Binding-site contacts:
Ligand atom C4 contacts residue ASN1048 of chain 1.B at 4.3 Å.
Ligand atom C7 contacts residue GLU1046 of chain 1.B at 4.4 Å.
Ligand atom O7 contacts residue ASN1048 of chain 1.B at 3.8 Å.
Ligand atom N2 contacts residue ASN1048 of chain 1.B at 3.0 Å (h-bond).
Ligand atom C8 contacts residue LYS1047 of chain 1.B at 3.9 Å.
Ligand atom C7 contacts residue ASN1048 of chain 1.B at 3.6 Å.
Ligand atom C6 contacts residue ALA680 of chain 1.B at 4.1 Å (hydrophobic).
Ligand atom C3 contacts residue ASN1048 of chain 1.B at 3.9 Å.
Ligand atom O5 contacts residue ASN1048 of chain 1.B at 2.4 Å (h-bond).
Ligand atom C5 contacts residue ASN1048 of chain 1.B at 3.8 Å.
Ligand atom C1 contacts residue ASN1048 of chain 1.B at 1.5 Å.
Ligand atom C5 contacts residue ALA680 of chain 1.B at 3.7 Å (hydrophobic).
Ligand atom O6 contacts residue ALA680 of chain 1.B at 4.0 Å.
Ligand atom C8 contacts residue ASN1048 of chain 1.B at 4.0 Å.
Ligand atom C2 contacts residue ASN1048 of chain 1.B at 2.5 Å.
Ligand atom O5 contacts residue ALA680 of chain 1.B at 4.2 Å.
Ligand atom C1 contacts residue GLN869 of chain 1.C at 4.3 Å.
Ligand atom C8 contacts residue GLU1046 of chain 1.B at 3.0 Å.

Sequence of chain 1.C:
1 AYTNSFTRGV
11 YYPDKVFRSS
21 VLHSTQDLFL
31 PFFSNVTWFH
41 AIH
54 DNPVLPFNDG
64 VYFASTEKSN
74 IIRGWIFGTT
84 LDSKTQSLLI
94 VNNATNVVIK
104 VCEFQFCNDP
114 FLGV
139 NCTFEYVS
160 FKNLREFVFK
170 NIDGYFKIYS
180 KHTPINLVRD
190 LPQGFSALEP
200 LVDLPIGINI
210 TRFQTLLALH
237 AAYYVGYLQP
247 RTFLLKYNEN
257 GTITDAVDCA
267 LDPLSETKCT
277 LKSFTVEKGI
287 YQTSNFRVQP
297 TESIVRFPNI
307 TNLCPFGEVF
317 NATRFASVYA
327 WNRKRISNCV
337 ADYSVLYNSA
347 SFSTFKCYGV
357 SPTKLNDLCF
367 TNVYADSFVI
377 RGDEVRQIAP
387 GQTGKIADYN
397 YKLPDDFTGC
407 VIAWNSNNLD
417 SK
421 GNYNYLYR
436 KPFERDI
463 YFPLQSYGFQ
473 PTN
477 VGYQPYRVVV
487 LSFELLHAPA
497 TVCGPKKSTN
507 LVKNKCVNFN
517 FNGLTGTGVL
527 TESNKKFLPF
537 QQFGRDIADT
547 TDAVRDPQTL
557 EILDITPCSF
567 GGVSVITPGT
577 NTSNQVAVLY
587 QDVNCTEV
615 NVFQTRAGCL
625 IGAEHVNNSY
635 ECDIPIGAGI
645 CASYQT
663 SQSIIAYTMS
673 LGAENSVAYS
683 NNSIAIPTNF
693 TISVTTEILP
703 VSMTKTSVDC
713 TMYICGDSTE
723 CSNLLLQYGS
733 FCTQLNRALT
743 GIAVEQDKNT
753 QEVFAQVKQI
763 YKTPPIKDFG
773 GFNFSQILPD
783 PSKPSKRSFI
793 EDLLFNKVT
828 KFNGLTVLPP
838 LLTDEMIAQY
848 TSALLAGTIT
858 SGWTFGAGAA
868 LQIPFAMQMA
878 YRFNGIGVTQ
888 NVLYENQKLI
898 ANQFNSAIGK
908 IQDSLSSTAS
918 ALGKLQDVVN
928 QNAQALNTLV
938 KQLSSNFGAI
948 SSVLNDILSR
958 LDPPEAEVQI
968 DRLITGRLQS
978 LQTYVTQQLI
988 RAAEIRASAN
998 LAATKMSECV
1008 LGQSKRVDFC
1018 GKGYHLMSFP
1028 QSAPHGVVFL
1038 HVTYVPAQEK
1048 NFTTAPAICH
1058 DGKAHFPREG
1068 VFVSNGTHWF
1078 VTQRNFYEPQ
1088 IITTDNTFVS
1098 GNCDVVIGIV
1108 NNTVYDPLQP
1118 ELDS

The small molecule below binds the protein below.
Small molecule (SMILES): CC(=O)N[C@@H]1[C@@H](O)[C@H](O)[C@@H](CO)O[C@H]1O

Sequence of chain 1.B:
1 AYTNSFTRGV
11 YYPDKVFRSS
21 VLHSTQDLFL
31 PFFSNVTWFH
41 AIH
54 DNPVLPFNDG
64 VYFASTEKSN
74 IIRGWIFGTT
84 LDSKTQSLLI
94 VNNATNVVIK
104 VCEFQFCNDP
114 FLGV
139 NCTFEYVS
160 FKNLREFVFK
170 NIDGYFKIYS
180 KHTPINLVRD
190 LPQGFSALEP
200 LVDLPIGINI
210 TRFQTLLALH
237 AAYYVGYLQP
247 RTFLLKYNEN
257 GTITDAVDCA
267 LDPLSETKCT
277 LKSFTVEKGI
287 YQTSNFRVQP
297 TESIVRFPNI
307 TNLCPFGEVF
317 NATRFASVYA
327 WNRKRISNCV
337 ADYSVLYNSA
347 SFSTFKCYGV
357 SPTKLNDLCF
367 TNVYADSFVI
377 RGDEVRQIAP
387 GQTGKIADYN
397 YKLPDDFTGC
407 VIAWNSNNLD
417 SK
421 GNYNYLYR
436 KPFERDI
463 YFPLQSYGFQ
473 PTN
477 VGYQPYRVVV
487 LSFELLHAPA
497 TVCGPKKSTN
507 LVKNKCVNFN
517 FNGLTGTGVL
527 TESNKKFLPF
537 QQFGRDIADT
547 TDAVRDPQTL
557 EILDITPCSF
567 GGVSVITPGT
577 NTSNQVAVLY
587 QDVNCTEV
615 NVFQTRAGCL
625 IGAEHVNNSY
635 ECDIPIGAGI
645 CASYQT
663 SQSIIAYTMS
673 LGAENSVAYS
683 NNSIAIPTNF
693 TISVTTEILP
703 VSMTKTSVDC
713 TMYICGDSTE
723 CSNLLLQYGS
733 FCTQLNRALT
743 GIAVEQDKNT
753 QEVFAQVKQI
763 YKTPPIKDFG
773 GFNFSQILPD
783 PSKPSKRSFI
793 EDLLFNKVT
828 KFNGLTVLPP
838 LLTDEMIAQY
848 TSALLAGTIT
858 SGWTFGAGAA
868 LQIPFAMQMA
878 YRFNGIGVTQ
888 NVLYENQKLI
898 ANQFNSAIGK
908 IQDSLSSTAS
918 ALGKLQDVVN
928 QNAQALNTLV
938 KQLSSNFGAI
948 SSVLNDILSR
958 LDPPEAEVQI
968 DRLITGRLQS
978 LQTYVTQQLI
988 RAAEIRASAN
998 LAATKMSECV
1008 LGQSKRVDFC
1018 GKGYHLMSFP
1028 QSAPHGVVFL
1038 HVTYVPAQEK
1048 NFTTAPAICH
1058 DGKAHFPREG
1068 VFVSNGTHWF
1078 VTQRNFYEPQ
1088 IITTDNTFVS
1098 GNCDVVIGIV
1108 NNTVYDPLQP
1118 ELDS